Binding-site contacts:
Ligand atom C07 contacts residue HIS227 of chain 7.B at 3.1 Å.
Ligand atom C07 contacts residue ASP224 of chain 7.B at 3.3 Å.
Ligand atom C39 contacts residue ALA231 of chain 7.B at 3.6 Å (hydrophobic).
Ligand atom O06 contacts residue LEU215 of chain 7.B at 3.9 Å.
Ligand atom C27 contacts residue ARG359 of chain 7.B at 3.8 Å.
Ligand atom C41 contacts residue PRO358 of chain 7.B at 4.0 Å (hydrophobic).
Ligand atom C33 contacts residue ASP26 of chain 7.B at 2.5 Å.
Ligand atom C06 contacts residue HIS227 of chain 7.B at 3.7 Å.
Ligand atom C41 contacts residue VAL23 of chain 7.B at 3.5 Å (hydrophobic).
Ligand atom O06 contacts residue THR274 of chain 7.B at 3.7 Å.
Ligand atom O13 contacts residue PRO358 of chain 7.B at 3.8 Å.
Ligand atom N01 contacts residue HIS227 of chain 7.B at 4.0 Å.
Ligand atom C28 contacts residue ARG359 of chain 7.B at 3.6 Å.
Ligand atom C41 contacts residue SER234 of chain 7.B at 3.6 Å.
Ligand atom C30 contacts residue HIS227 of chain 7.B at 2.8 Å.
Ligand atom C34 contacts residue ASP26 of chain 7.B at 3.5 Å.
Ligand atom O07 contacts residue GLN279 of chain 7.B at 3.6 Å.
Ligand atom C32 contacts residue VAL23 of chain 7.B at 3.9 Å (hydrophobic).
Ligand atom C13 contacts residue HIS227 of chain 7.B at 3.3 Å.
Ligand atom C32 contacts residue ASP26 of chain 7.B at 3.4 Å.
Ligand atom C40 contacts residue ARG318 of chain 7.B at 3.7 Å.
Ligand atom C44 contacts residue GLY360 of chain 7.B at 3.9 Å.
Ligand atom O08 contacts residue ARG276 of chain 7.B at 3.5 Å.
Ligand atom O13 contacts residue ARG359 of chain 7.B at 2.5 Å.
Ligand atom C40 contacts residue PRO358 of chain 7.B at 4.0 Å (hydrophobic).
Ligand atom O13 contacts residue GLY360 of chain 7.B at 3.7 Å.
Ligand atom C27 contacts residue GLY360 of chain 7.B at 4.0 Å.
Ligand atom C08 contacts residue HIS227 of chain 7.B at 3.0 Å.
Ligand atom C09 contacts residue HIS227 of chain 7.B at 3.5 Å.
Ligand atom C34 contacts residue GLU22 of chain 7.B at 4.0 Å.
Ligand atom C40 contacts residue SER234 of chain 7.B at 3.1 Å.
Ligand atom O06 contacts residue PRO272 of chain 7.B at 4.0 Å.
Ligand atom C19 contacts residue ARG276 of chain 7.B at 3.7 Å.
Ligand atom O14 contacts residue HIS227 of chain 7.B at 1.8 Å (h-bond).
Ligand atom O12 contacts residue ARG359 of chain 7.B at 3.2 Å.
Ligand atom C36 contacts residue HIS227 of chain 7.B at 3.4 Å.
Ligand atom C06 contacts residue ASP224 of chain 7.B at 3.8 Å.
Ligand atom C42 contacts residue VAL23 of chain 7.B at 3.8 Å (hydrophobic).
Ligand atom C31 contacts residue HIS227 of chain 7.B at 3.4 Å.
Ligand atom O12 contacts residue GLY360 of chain 7.B at 3.7 Å.

A small-molecule ligand and the protein it binds are described below.
Small molecule (SMILES): CC(=O)O[C@H]1C(=O)[C@@]2(C)[C@H]([C@H](OC(=O)c3ccccc3)[C@]3(O)C[C@H](OC(=O)[C@H](O)[C@@H](NC(=O)c4ccccc4)c4ccccc4)C(C)=C1C3(C)C)[C@]1(OC(C)=O)CO[C@@H]1C[C@@H]2O

Sequence of chain 7.B:
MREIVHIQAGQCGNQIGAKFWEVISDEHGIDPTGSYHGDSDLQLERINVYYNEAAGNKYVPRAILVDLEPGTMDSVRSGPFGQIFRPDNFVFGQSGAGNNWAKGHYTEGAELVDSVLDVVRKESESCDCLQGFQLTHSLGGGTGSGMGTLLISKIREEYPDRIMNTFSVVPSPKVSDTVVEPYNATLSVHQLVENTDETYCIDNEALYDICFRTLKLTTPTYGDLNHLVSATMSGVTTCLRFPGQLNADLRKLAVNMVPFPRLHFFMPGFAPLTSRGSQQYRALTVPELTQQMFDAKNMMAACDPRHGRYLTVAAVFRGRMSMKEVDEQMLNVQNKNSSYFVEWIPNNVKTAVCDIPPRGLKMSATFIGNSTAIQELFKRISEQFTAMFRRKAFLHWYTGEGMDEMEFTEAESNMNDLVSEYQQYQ